Binding-site contacts:
Ligand atom C10 contacts residue TYR191 of chain 32.A at 3.7 Å (hydrophobic).
Ligand atom C22 contacts residue ILE123 of chain 32.A at 3.6 Å (hydrophobic).
Ligand atom O23 contacts residue LEU216 of chain 32.A at 3.7 Å.
Ligand atom N06 contacts residue LEU101 of chain 32.A at 3.2 Å.
Ligand atom C09 contacts residue TYR191 of chain 32.A at 3.6 Å (hydrophobic).
Ligand atom C13 contacts residue MET213 of chain 32.A at 3.4 Å (hydrophobic).
Ligand atom O26 contacts residue PHE180 of chain 32.A at 3.7 Å.
Ligand atom C15 contacts residue LEU182 of chain 32.A at 3.7 Å (hydrophobic).
Ligand atom C28 contacts residue ALA167 of chain 32.A at 3.1 Å (hydrophobic).
Ligand atom C17 contacts residue LEU182 of chain 32.A at 3.7 Å (hydrophobic).
Ligand atom C25 contacts residue PHE180 of chain 32.A at 3.5 Å (hydrophobic).
Ligand atom C04 contacts residue ASN211 of chain 32.A at 3.4 Å.
Ligand atom C17 contacts residue ILE99 of chain 32.A at 3.8 Å (hydrophobic).
Ligand atom C01 contacts residue TYR192 of chain 32.A at 2.9 Å (hydrophobic).
Ligand atom C01 contacts residue THR207 of chain 32.A at 2.9 Å.
Ligand atom C05 contacts residue LEU101 of chain 32.A at 3.9 Å (hydrophobic).
Ligand atom C04 contacts residue MET213 of chain 32.A at 3.9 Å (hydrophobic).
Ligand atom C28 contacts residue TYR145 of chain 32.A at 3.3 Å (hydrophobic).
Ligand atom C21 contacts residue ILE123 of chain 32.A at 3.8 Å (hydrophobic).
Ligand atom C28 contacts residue MET144 of chain 32.A at 3.8 Å (hydrophobic).
Ligand atom C27 contacts residue PHE180 of chain 32.A at 3.2 Å (hydrophobic).
Ligand atom C14 contacts residue HIS237 of chain 32.A at 3.5 Å.
Ligand atom C18 contacts residue TYR145 of chain 32.A at 3.8 Å (hydrophobic).
Ligand atom N24 contacts residue LEU216 of chain 32.A at 3.5 Å.
Ligand atom C19 contacts residue LEU182 of chain 32.A at 3.6 Å (hydrophobic).
Ligand atom C28 contacts residue TYR143 of chain 32.A at 3.4 Å (hydrophobic).
Ligand atom C12 contacts residue ILE99 of chain 32.A at 3.7 Å (hydrophobic).
Ligand atom C22 contacts residue ILE99 of chain 32.A at 3.9 Å (hydrophobic).
Ligand atom O26 contacts residue TYR145 of chain 32.A at 3.2 Å.
Ligand atom C18 contacts residue ILE99 of chain 32.A at 3.8 Å (hydrophobic).
Ligand atom C03 contacts residue ASN211 of chain 32.A at 3.1 Å.
Ligand atom C18 contacts residue LEU182 of chain 32.A at 3.2 Å (hydrophobic).
Ligand atom C19 contacts residue TYR145 of chain 32.A at 3.2 Å (hydrophobic).
Ligand atom C15 contacts residue ILE123 of chain 32.A at 3.6 Å (hydrophobic).
Ligand atom N07 contacts residue LEU101 of chain 32.A at 3.7 Å.
Ligand atom O16 contacts residue ILE99 of chain 32.A at 3.6 Å.
Ligand atom N24 contacts residue PHE180 of chain 32.A at 3.6 Å.
Ligand atom C14 contacts residue SER121 of chain 32.A at 3.5 Å.
Ligand atom N08 contacts residue LEU101 of chain 32.A at 3.8 Å.
Ligand atom C09 contacts residue LEU101 of chain 32.A at 3.8 Å (hydrophobic).

Sequence of chain 32.A:
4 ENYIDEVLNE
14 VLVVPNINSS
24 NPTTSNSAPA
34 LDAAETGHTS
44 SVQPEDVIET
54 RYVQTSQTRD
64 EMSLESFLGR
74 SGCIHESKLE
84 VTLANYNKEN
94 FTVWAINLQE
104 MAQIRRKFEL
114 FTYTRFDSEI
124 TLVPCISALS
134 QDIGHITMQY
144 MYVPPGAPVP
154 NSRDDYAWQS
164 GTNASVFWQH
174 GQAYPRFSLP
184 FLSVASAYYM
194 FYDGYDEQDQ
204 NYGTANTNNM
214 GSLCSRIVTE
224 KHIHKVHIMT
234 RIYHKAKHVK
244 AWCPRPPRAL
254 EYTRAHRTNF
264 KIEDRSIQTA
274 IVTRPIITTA

This protein binds this small molecule.
Small molecule (SMILES): CCOc1noc2cc(OCCC3CCN(c4ccc(C)nn4)CC3)ccc12